Sequence of chain 1.B:
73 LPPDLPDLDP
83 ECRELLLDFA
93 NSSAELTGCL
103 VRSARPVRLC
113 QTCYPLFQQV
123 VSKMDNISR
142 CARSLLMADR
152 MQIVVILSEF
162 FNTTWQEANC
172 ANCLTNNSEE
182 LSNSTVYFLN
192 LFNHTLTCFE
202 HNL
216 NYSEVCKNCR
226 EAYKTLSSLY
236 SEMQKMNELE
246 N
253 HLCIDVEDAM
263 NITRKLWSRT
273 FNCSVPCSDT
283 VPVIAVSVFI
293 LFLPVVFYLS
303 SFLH

A protein and the small-molecule ligand that binds it are described below.
Small molecule (SMILES): CC(=O)N[C@H]1[C@H](O[C@H]2[C@H](O)[C@@H](NC(C)=O)CO[C@@H]2CO)O[C@H](CO)[C@@H](O)[C@@H]1O

Sequence of chain 1.A:
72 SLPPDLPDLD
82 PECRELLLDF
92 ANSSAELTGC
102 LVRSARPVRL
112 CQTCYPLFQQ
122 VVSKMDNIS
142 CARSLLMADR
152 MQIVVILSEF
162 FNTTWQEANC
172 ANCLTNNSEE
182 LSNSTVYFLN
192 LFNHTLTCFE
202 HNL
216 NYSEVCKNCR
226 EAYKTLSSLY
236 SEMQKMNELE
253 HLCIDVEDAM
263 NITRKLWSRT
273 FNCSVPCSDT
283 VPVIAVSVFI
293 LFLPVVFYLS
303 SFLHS

Binding-site contacts:
Ligand atom C6 contacts residue ASP150 of chain 1.B at 4.3 Å.
Ligand atom C6 contacts residue LYS267 of chain 1.A at 2.6 Å.
Ligand atom C4 contacts residue GLN153 of chain 1.B at 4.1 Å.
Ligand atom O6 contacts residue LYS267 of chain 1.A at 1.3 Å (salt-bridge).
Ligand atom N2 contacts residue ASN263 of chain 1.A at 2.8 Å (h-bond).
Ligand atom C3 contacts residue ASN263 of chain 1.A at 3.7 Å.
Ligand atom C2 contacts residue MET148 of chain 1.B at 4.2 Å (hydrophobic).
Ligand atom O3 contacts residue MET148 of chain 1.B at 3.6 Å.
Ligand atom C5 contacts residue ASP150 of chain 1.B at 3.7 Å.
Ligand atom O3 contacts residue ASP150 of chain 1.B at 3.8 Å.
Ligand atom C7 contacts residue MET148 of chain 1.B at 3.7 Å (hydrophobic).
Ligand atom C8 contacts residue MET148 of chain 1.B at 3.3 Å (hydrophobic).
Ligand atom C8 contacts residue GLU259 of chain 1.A at 4.1 Å.
Ligand atom O7 contacts residue ASN263 of chain 1.A at 3.6 Å.
Ligand atom C8 contacts residue ARG151 of chain 1.B at 4.0 Å.
Ligand atom O3 contacts residue ARG151 of chain 1.B at 3.5 Å (salt-bridge).
Ligand atom O5 contacts residue ASP150 of chain 1.B at 4.0 Å.
Ligand atom O7 contacts residue ASP150 of chain 1.B at 3.8 Å.
Ligand atom C5 contacts residue ASN263 of chain 1.A at 3.7 Å.
Ligand atom O4 contacts residue GLN153 of chain 1.B at 3.2 Å (h-bond).
Ligand atom C3 contacts residue ARG151 of chain 1.B at 4.3 Å.
Ligand atom N2 contacts residue MET148 of chain 1.B at 3.1 Å (h-bond).
Ligand atom C4 contacts residue ASN263 of chain 1.A at 4.2 Å.
Ligand atom C1 contacts residue ASN263 of chain 1.A at 1.4 Å.
Ligand atom C7 contacts residue ASN263 of chain 1.A at 3.4 Å.
Ligand atom C3 contacts residue MET148 of chain 1.B at 4.0 Å (hydrophobic).
Ligand atom C5 contacts residue GLN153 of chain 1.B at 4.0 Å.
Ligand atom O7 contacts residue ARG151 of chain 1.B at 3.5 Å.
Ligand atom C2 contacts residue ASN263 of chain 1.A at 2.4 Å.
Ligand atom C1 contacts residue LYS267 of chain 1.A at 4.2 Å.
Ligand atom O5 contacts residue LYS267 of chain 1.A at 3.0 Å (salt-bridge).
Ligand atom C1 contacts residue ASP150 of chain 1.B at 4.2 Å.
Ligand atom O5 contacts residue ALA149 of chain 1.B at 4.0 Å.
Ligand atom C4 contacts residue ASP150 of chain 1.B at 4.1 Å.
Ligand atom O5 contacts residue ASN263 of chain 1.A at 2.4 Å (h-bond).
Ligand atom C6 contacts residue ALA149 of chain 1.B at 4.1 Å (hydrophobic).
Ligand atom C5 contacts residue LYS267 of chain 1.A at 3.3 Å.
Ligand atom C2 contacts residue ARG151 of chain 1.B at 4.2 Å.
Ligand atom C7 contacts residue ARG151 of chain 1.B at 4.0 Å.
Ligand atom O6 contacts residue ARG151 of chain 1.B at 3.9 Å.